A small-molecule ligand and the protein it binds are described below.
Small molecule (SMILES): Nc1ccn([C@H]2C[C@H](O[P](=O)(O)OC[C@H]3O[C@@H](n4cnc5c(N)ncnc54)C[C@@H]3O[P](=O)(O)OC[C@H]3O[C@@H](n4cnc5c(N)ncnc54)C[C@@H]3O[P](=O)(O)OC[C@H]3O[C@@H](n4ccc(N)nc4=O)C[C@@H]3O[P](=O)(O)OC[C@H]3O[C@@H](n4ccc(N)nc4=O)C[C@@H]3O)[C@@H](CO[P](=O)(O)O[C@H]3C[C@H](n4cnc5c(N)ncnc54)O[C@@H]3CO)O2)c(=O)n1

Binding-site contacts:
Ligand atom OP1 contacts residue VAL573 of chain 1.B at 3.8 Å.
Ligand atom OP2 contacts residue SER576 of chain 1.B at 2.6 Å (h-bond).
Ligand atom P contacts residue ARG51 of chain 1.B at 3.8 Å.
Ligand atom P contacts residue LYS575 of chain 1.B at 3.7 Å.
Ligand atom N3 contacts residue ARG548 of chain 1.B at 2.5 Å (salt-bridge).
Ligand atom OP2 contacts residue ARG114 of chain 1.B at 2.8 Å (salt-bridge).
Ligand atom O5' contacts residue SER576 of chain 1.B at 3.5 Å (h-bond).
Ligand atom C4 contacts residue PRO44 of chain 1.B at 3.7 Å (hydrophobic).
Ligand atom O4' contacts residue ALA47 of chain 1.B at 3.5 Å.
Ligand atom N9 contacts residue PRO44 of chain 1.B at 3.9 Å.
Ligand atom C4 contacts residue ARG548 of chain 1.B at 3.5 Å.
Ligand atom N9 contacts residue ARG548 of chain 1.B at 3.8 Å.
Ligand atom C2 contacts residue ARG548 of chain 1.B at 3.4 Å.
Ligand atom C3' contacts residue MG1 of chain 1.M at 3.6 Å.
Ligand atom P contacts residue SER576 of chain 1.B at 3.9 Å.
Ligand atom OP2 contacts residue GLY577 of chain 1.B at 3.5 Å.
Ligand atom OP1 contacts residue LYS575 of chain 1.B at 2.8 Å (salt-bridge).
Ligand atom OP1 contacts residue LYS618 of chain 1.B at 3.0 Å (salt-bridge).
Ligand atom O5' contacts residue ARG574 of chain 1.B at 3.4 Å.
Ligand atom O4' contacts residue ARG548 of chain 1.B at 3.4 Å (salt-bridge).
Ligand atom C3' contacts residue ARG114 of chain 1.B at 3.4 Å.
Ligand atom OP2 contacts residue LYS575 of chain 1.B at 3.7 Å.
Ligand atom N7 contacts residue PRO44 of chain 1.B at 3.5 Å.
Ligand atom N1 contacts residue TYR43 of chain 1.B at 3.8 Å.
Ligand atom O3' contacts residue LYS575 of chain 1.B at 3.6 Å (salt-bridge).
Ligand atom OP1 contacts residue ARG51 of chain 1.B at 2.5 Å (salt-bridge).
Ligand atom C1' contacts residue ALA47 of chain 1.B at 3.9 Å (hydrophobic).
Ligand atom C8 contacts residue PRO44 of chain 1.B at 3.7 Å (hydrophobic).
Ligand atom OP1 contacts residue ARG574 of chain 1.B at 3.0 Å (salt-bridge).
Ligand atom O5' contacts residue ARG114 of chain 1.B at 3.3 Å (salt-bridge).
Ligand atom O4' contacts residue PRO44 of chain 1.B at 3.4 Å (h-bond).
Ligand atom C5 contacts residue PRO44 of chain 1.B at 3.6 Å (hydrophobic).
Ligand atom OP1 contacts residue ARG114 of chain 1.B at 3.5 Å.
Ligand atom C1' contacts residue ARG548 of chain 1.B at 3.4 Å.
Ligand atom O3' contacts residue ASP546 of chain 1.B at 2.8 Å (salt-bridge).
Ligand atom C5' contacts residue GLY547 of chain 1.B at 3.5 Å.
Ligand atom C3' contacts residue SER576 of chain 1.B at 3.7 Å.
Ligand atom O3' contacts residue MG1 of chain 1.M at 2.3 Å.
Ligand atom OP1 contacts residue GLY547 of chain 1.B at 3.5 Å.
Ligand atom C5' contacts residue SER576 of chain 1.B at 3.2 Å.

Sequence of chain 1.B:
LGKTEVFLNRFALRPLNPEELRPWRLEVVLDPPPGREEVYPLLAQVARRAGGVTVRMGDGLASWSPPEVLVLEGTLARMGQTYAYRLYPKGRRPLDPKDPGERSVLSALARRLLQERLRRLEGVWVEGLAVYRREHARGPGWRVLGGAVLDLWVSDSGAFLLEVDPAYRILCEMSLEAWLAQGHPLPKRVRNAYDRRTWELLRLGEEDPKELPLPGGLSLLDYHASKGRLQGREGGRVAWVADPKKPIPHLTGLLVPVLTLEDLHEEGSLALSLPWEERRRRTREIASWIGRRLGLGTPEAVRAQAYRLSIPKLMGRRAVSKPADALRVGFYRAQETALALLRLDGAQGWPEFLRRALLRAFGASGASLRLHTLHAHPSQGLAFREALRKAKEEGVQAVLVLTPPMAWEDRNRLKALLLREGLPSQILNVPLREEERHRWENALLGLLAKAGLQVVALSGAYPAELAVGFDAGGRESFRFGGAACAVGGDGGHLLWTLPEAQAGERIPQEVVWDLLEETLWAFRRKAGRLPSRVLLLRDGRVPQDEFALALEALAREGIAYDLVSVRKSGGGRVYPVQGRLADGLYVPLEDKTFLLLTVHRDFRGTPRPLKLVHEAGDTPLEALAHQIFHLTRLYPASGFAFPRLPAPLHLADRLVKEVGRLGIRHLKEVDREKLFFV